Sequence of chain 1.A:
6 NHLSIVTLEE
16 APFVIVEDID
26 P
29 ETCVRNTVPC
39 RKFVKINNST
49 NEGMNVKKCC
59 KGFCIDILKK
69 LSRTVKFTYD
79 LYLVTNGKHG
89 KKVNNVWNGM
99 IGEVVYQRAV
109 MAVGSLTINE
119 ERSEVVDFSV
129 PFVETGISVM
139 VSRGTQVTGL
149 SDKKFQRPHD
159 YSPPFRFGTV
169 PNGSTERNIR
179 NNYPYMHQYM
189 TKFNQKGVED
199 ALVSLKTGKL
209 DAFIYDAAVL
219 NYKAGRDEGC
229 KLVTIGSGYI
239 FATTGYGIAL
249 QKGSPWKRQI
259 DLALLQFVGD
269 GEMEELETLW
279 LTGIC

A small-molecule ligand and the protein it binds are described below.
Small molecule (SMILES): O=C(NCc1cccnc1)c1ccc(CNS(=O)(=O)c2ccc(F)cc2)cc1

Binding-site contacts:
Ligand atom O20 contacts residue PRO129 of chain 1.A at 3.0 Å.
Ligand atom C6 contacts residue ARG248 of chain 1.B at 3.5 Å.
Ligand atom C16 contacts residue VAL266 of chain 1.A at 3.5 Å (hydrophobic).
Ligand atom N5 contacts residue VAL131 of chain 1.A at 3.7 Å.
Ligand atom C15 contacts residue VAL266 of chain 1.A at 3.4 Å (hydrophobic).
Ligand atom C15 contacts residue PRO129 of chain 1.A at 3.3 Å (hydrophobic).
Ligand atom C7 contacts residue PHE130 of chain 1.A at 3.3 Å (hydrophobic).
Ligand atom C3 contacts residue GLU275 of chain 1.A at 3.7 Å.
Ligand atom C13 contacts residue ARG248 of chain 1.B at 3.4 Å.
Ligand atom O21 contacts residue GLY250 of chain 1.B at 3.0 Å (h-bond).
Ligand atom F28 contacts residue ARG248 of chain 1.B at 3.5 Å.
Ligand atom C27 contacts residue PRO129 of chain 1.A at 3.5 Å (hydrophobic).
Ligand atom N5 contacts residue ARG248 of chain 1.B at 3.7 Å.
Ligand atom O20 contacts residue PRO141 of chain 1.B at 3.0 Å.
Ligand atom C4 contacts residue VAL131 of chain 1.A at 3.6 Å (hydrophobic).
Ligand atom C17 contacts residue LEU263 of chain 1.A at 3.6 Å (hydrophobic).
Ligand atom S19 contacts residue PRO141 of chain 1.B at 3.8 Å.
Ligand atom N5 contacts residue GLU132 of chain 1.A at 2.8 Å (salt-bridge).
Ligand atom C13 contacts residue VAL266 of chain 1.A at 3.7 Å (hydrophobic).
Ligand atom C11 contacts residue VAL266 of chain 1.A at 3.7 Å (hydrophobic).
Ligand atom C9 contacts residue PHE130 of chain 1.A at 3.8 Å (hydrophobic).
Ligand atom N8 contacts residue MET271 of chain 1.A at 3.4 Å.
Ligand atom C23 contacts residue GLY250 of chain 1.B at 3.5 Å.
Ligand atom C2 contacts residue GLU275 of chain 1.A at 3.3 Å.
Ligand atom C6 contacts residue GLU132 of chain 1.A at 3.6 Å.
Ligand atom C24 contacts residue SER249 of chain 1.B at 3.8 Å.
Ligand atom C23 contacts residue SER249 of chain 1.B at 3.4 Å.
Ligand atom C4 contacts residue ARG248 of chain 1.B at 3.5 Å.
Ligand atom C7 contacts residue MET271 of chain 1.A at 3.5 Å (hydrophobic).
Ligand atom C4 contacts residue GLU132 of chain 1.A at 3.4 Å.
Ligand atom C3 contacts residue PHE130 of chain 1.A at 3.8 Å (hydrophobic).
Ligand atom F28 contacts residue GLU132 of chain 1.A at 3.3 Å.
Ligand atom N8 contacts residue PHE130 of chain 1.A at 2.7 Å (h-bond).
Ligand atom O21 contacts residue ILE128 of chain 1.B at 3.7 Å.
Ligand atom C16 contacts residue PHE130 of chain 1.A at 3.6 Å (hydrophobic).
Ligand atom C14 contacts residue VAL266 of chain 1.A at 3.6 Å (hydrophobic).
Ligand atom C4 contacts residue PHE130 of chain 1.A at 3.8 Å (hydrophobic).
Ligand atom C24 contacts residue TYR144 of chain 1.B at 3.8 Å (hydrophobic).
Ligand atom C12 contacts residue ARG248 of chain 1.B at 3.3 Å.
Ligand atom C23 contacts residue TYR144 of chain 1.B at 3.8 Å (hydrophobic).

Sequence of chain 1.B:
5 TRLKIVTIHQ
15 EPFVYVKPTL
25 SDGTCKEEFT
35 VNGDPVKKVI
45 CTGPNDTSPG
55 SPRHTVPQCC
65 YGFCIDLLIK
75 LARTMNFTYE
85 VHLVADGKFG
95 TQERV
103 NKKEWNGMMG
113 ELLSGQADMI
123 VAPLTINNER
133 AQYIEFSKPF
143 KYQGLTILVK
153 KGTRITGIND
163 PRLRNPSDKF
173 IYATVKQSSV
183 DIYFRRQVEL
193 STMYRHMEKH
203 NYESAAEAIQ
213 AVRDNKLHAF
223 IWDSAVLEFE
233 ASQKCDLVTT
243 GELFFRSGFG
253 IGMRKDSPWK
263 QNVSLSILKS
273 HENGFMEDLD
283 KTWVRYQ